Sequence of chain 1.A:
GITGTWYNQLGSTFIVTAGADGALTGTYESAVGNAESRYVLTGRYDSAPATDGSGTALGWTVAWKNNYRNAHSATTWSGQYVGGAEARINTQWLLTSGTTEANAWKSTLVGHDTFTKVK

Sequence of chain 1.B:
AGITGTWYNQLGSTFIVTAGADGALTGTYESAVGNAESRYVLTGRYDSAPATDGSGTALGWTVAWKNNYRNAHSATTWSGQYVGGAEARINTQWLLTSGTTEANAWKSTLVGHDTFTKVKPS

Binding-site contacts:
Ligand atom O contacts residue ALA110 of chain 1.A at 3.5 Å.
Ligand atom CH2 contacts residue SER76 of chain 1.A at 3.4 Å.
Ligand atom O contacts residue TRP132 of chain 1.A at 3.4 Å.
Ligand atom CE3 contacts residue SER51 of chain 1.A at 3.4 Å.
Ligand atom O contacts residue GLY150 of chain 1.A at 3.3 Å.
Ligand atom CA contacts residue TRP144 of chain 1.C at 3.5 Å (hydrophobic).
Ligand atom CE1 contacts residue TRP103 of chain 1.A at 3.5 Å (hydrophobic).
Ligand atom CB contacts residue TRP144 of chain 1.C at 3.4 Å (hydrophobic).
Ligand atom CH2 contacts residue GLU68 of chain 1.A at 3.4 Å.
Ligand atom CD contacts residue TRP103 of chain 1.A at 3.6 Å (hydrophobic).
Ligand atom O contacts residue THR147 of chain 1.C at 3.2 Å (h-bond).
Ligand atom N contacts residue HIS151 of chain 1.A at 3.2 Å.
Ligand atom O contacts residue TRP116 of chain 1.A at 3.6 Å.
Ligand atom OD1 contacts residue LYS145 of chain 1.C at 2.8 Å (salt-bridge).
Ligand atom O contacts residue ASN47 of chain 1.A at 3.4 Å (h-bond).
Ligand atom NE2 contacts residue THR114 of chain 1.A at 2.7 Å (h-bond).
Ligand atom CE1 contacts residue THR114 of chain 1.A at 3.6 Å.
Ligand atom C contacts residue SER51 of chain 1.A at 3.5 Å.
Ligand atom O contacts residue TRP144 of chain 1.C at 3.1 Å.
Ligand atom CA contacts residue ALA143 of chain 1.C at 3.3 Å (hydrophobic).
Ligand atom CZ2 contacts residue SER76 of chain 1.A at 3.0 Å.
Ligand atom O contacts residue HIS151 of chain 1.A at 2.9 Å (h-bond).
Ligand atom O contacts residue TRP144 of chain 1.C at 3.4 Å.
Ligand atom N contacts residue GLN131 of chain 1.B at 2.7 Å (h-bond).
Ligand atom N contacts residue TRP144 of chain 1.C at 3.6 Å.
Ligand atom C contacts residue GLN131 of chain 1.B at 3.3 Å.
Ligand atom CA contacts residue ASP152 of chain 1.A at 3.4 Å.
Ligand atom O contacts residue GLN131 of chain 1.B at 3.3 Å (h-bond).
Ligand atom O contacts residue SER146 of chain 1.C at 3.6 Å.
Ligand atom CZ3 contacts residue GLU68 of chain 1.A at 3.3 Å.
Ligand atom O contacts residue TYR67 of chain 1.A at 3.2 Å (h-bond).
Ligand atom O contacts residue VAL149 of chain 1.A at 3.4 Å (h-bond).
Ligand atom CB contacts residue TRP144 of chain 1.C at 3.5 Å (hydrophobic).
Ligand atom CH2 contacts residue SER69 of chain 1.A at 3.6 Å.
Ligand atom CA contacts residue HIS151 of chain 1.A at 3.3 Å.
Ligand atom N contacts residue ASP152 of chain 1.A at 3.0 Å (salt-bridge).
Ligand atom O contacts residue SER112 of chain 1.A at 2.8 Å (h-bond).
Ligand atom N contacts residue HIS151 of chain 1.A at 2.9 Å (h-bond).
Ligand atom CB contacts residue TRP103 of chain 1.A at 3.3 Å (hydrophobic).
Ligand atom O contacts residue SER51 of chain 1.A at 2.7 Å (h-bond).

This protein binds this small molecule.
Small molecule (SMILES): C[C@H](NC(=O)[C@H](CC1=CN=C2C=CC=CC12)NC(=O)[C@H](C)NC(=O)[C@@H]1CCCN1C(=O)[C@H](C)NC(=O)[C@@H]1CCCN1C(=O)[C@@H](N)CC(=O)O)C(=O)N[C@@H](Cc1cnc[nH]1)C(=O)NCC(=O)NCC(=O)NCC(N)=O

Sequence of chain 1.C:
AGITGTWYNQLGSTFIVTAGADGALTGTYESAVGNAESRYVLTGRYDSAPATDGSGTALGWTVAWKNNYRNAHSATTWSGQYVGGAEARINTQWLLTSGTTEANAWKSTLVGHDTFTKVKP